Sequence of chain 1.F:
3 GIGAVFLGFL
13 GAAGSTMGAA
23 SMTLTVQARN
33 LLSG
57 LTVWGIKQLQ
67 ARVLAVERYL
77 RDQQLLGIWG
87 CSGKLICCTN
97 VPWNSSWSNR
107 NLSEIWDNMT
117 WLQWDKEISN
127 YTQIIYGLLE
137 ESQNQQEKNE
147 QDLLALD

The small molecule below binds the protein below.
Small molecule (SMILES): CC(=O)N[C@@H]1[C@@H](O)[C@H](O)[C@@H](CO)O[C@H]1O

Binding-site contacts:
Ligand atom N2 contacts residue ASN100 of chain 1.F at 2.9 Å (h-bond).
Ligand atom C5 contacts residue ASN100 of chain 1.F at 3.7 Å.
Ligand atom C3 contacts residue ASN100 of chain 1.F at 3.8 Å.
Ligand atom O5 contacts residue SER102 of chain 1.F at 3.9 Å.
Ligand atom O6 contacts residue SER102 of chain 1.F at 3.3 Å (h-bond).
Ligand atom C8 contacts residue ASN100 of chain 1.F at 4.3 Å.
Ligand atom C7 contacts residue ASN100 of chain 1.F at 3.1 Å.
Ligand atom C1 contacts residue SER102 of chain 1.F at 3.9 Å.
Ligand atom C6 contacts residue SER102 of chain 1.F at 4.3 Å.
Ligand atom C5 contacts residue SER102 of chain 1.F at 4.2 Å.
Ligand atom C1 contacts residue ASN100 of chain 1.F at 1.4 Å.
Ligand atom C4 contacts residue ASN100 of chain 1.F at 4.2 Å.
Ligand atom C2 contacts residue ASN100 of chain 1.F at 2.5 Å.
Ligand atom O7 contacts residue ASN100 of chain 1.F at 3.0 Å (h-bond).
Ligand atom O5 contacts residue ASN100 of chain 1.F at 2.4 Å (h-bond).